Sequence of chain 4.C:
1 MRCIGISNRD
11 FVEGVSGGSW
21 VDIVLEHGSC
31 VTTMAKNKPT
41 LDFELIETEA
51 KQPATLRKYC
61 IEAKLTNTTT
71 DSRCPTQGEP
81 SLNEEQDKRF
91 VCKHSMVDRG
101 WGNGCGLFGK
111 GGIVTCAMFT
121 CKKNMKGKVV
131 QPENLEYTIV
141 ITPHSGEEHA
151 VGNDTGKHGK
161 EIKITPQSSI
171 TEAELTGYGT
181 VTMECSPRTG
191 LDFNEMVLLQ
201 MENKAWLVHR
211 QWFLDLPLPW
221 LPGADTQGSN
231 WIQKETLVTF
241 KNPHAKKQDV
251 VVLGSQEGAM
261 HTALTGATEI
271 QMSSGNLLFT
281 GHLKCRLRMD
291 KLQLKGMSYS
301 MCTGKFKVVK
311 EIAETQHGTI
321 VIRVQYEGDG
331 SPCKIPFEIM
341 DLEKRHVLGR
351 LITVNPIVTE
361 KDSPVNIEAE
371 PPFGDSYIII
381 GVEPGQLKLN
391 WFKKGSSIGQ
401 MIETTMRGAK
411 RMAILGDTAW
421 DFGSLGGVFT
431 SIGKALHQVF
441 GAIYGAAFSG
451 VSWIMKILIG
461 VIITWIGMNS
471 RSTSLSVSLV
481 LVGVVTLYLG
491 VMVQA

Sequence of chain 4.E:
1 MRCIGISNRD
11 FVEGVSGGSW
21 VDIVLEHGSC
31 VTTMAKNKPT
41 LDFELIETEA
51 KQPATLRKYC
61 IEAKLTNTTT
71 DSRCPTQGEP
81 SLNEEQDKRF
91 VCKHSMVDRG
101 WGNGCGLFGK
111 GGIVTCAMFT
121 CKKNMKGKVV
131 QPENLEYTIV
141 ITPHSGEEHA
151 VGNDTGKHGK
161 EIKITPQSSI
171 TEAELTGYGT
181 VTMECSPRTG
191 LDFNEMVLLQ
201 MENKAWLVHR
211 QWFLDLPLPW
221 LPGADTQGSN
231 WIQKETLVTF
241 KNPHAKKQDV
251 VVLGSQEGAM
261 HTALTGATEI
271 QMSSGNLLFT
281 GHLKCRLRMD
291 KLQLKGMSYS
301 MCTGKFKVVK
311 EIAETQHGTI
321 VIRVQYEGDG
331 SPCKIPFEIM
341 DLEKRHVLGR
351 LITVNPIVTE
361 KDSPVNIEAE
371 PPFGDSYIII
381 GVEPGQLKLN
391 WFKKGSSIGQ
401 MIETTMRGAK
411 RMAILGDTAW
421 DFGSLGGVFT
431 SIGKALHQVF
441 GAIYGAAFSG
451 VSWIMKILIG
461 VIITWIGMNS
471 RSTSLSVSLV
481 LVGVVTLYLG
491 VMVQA

Binding-site contacts:
Ligand atom O6 contacts residue GLY156 of chain 4.E at 4.5 Å.
Ligand atom C1 contacts residue ASN153 of chain 4.E at 1.4 Å.
Ligand atom C8 contacts residue GLY102 of chain 4.C at 3.3 Å.
Ligand atom C8 contacts residue ASN153 of chain 4.E at 4.0 Å.
Ligand atom O5 contacts residue THR155 of chain 4.E at 4.3 Å.
Ligand atom C3 contacts residue HIS149 of chain 4.E at 4.5 Å.
Ligand atom C5 contacts residue HIS149 of chain 4.E at 4.4 Å.
Ligand atom O6 contacts residue ASN153 of chain 4.E at 4.5 Å.
Ligand atom O6 contacts residue HIS158 of chain 4.E at 2.8 Å (h-bond).
Ligand atom C2 contacts residue ASN153 of chain 4.E at 2.4 Å.
Ligand atom O7 contacts residue HIS149 of chain 4.E at 3.6 Å.
Ligand atom O5 contacts residue HIS149 of chain 4.E at 3.5 Å (h-bond).
Ligand atom O3 contacts residue HIS149 of chain 4.E at 4.2 Å.
Ligand atom O5 contacts residue HIS158 of chain 4.E at 3.1 Å (h-bond).
Ligand atom C5 contacts residue ASN153 of chain 4.E at 3.6 Å.
Ligand atom N2 contacts residue ASN153 of chain 4.E at 2.9 Å (h-bond).
Ligand atom C1 contacts residue THR155 of chain 4.E at 4.0 Å.
Ligand atom O7 contacts residue ASN153 of chain 4.E at 3.3 Å (h-bond).
Ligand atom C6 contacts residue HIS149 of chain 4.E at 4.2 Å.
Ligand atom C2 contacts residue HIS149 of chain 4.E at 3.7 Å.
Ligand atom O5 contacts residue ASN153 of chain 4.E at 2.3 Å (h-bond).
Ligand atom C6 contacts residue HIS158 of chain 4.E at 4.0 Å.
Ligand atom C4 contacts residue HIS149 of chain 4.E at 4.4 Å.
Ligand atom C7 contacts residue ASN153 of chain 4.E at 3.3 Å.
Ligand atom C1 contacts residue HIS149 of chain 4.E at 3.6 Å.
Ligand atom O6 contacts residue HIS149 of chain 4.E at 3.0 Å (h-bond).
Ligand atom C3 contacts residue ASN153 of chain 4.E at 3.8 Å.
Ligand atom C5 contacts residue HIS158 of chain 4.E at 4.2 Å.
Ligand atom C7 contacts residue HIS149 of chain 4.E at 4.5 Å.
Ligand atom C4 contacts residue ASN153 of chain 4.E at 4.2 Å.
Ligand atom C1 contacts residue HIS158 of chain 4.E at 3.9 Å.

This protein binds this small molecule.
Small molecule (SMILES): CC(=O)N[C@H]1[C@H](O[C@H]2[C@H](O)[C@@H](NC(C)=O)CO[C@@H]2CO)O[C@H](CO)[C@@H](O)[C@@H]1O